Sequence of chain 1.I:
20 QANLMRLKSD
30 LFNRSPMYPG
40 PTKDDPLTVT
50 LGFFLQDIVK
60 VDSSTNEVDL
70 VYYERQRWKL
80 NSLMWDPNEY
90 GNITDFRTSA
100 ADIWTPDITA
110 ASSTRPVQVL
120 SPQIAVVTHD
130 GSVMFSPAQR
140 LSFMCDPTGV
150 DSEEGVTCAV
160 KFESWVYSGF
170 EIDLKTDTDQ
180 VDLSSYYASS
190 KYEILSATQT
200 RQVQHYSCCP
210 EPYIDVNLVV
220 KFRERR

A protein and the small-molecule ligand that binds it are described below.
Small molecule (SMILES): CC(=O)N[C@@H]1[C@@H](O)[C@H](O)[C@@H](CO)O[C@H]1O

Binding-site contacts:
Ligand atom C8 contacts residue ASN91 of chain 1.I at 3.5 Å.
Ligand atom N2 contacts residue ASN91 of chain 1.I at 3.1 Å (h-bond).
Ligand atom C7 contacts residue ASN91 of chain 1.I at 3.0 Å.
Ligand atom O7 contacts residue ASN91 of chain 1.I at 3.3 Å (h-bond).
Ligand atom C3 contacts residue ASN91 of chain 1.I at 3.8 Å.
Ligand atom C1 contacts residue ASN91 of chain 1.I at 1.6 Å.
Ligand atom C5 contacts residue ASN91 of chain 1.I at 3.5 Å.
Ligand atom C8 contacts residue GLY90 of chain 1.I at 4.4 Å.
Ligand atom C4 contacts residue ASN91 of chain 1.I at 4.1 Å.
Ligand atom C2 contacts residue ASN91 of chain 1.I at 2.5 Å.
Ligand atom O7 contacts residue GLY90 of chain 1.I at 3.6 Å (h-bond).
Ligand atom C7 contacts residue GLY90 of chain 1.I at 4.5 Å.
Ligand atom O5 contacts residue ASN91 of chain 1.I at 2.2 Å (h-bond).